Sequence of chain 1.A:
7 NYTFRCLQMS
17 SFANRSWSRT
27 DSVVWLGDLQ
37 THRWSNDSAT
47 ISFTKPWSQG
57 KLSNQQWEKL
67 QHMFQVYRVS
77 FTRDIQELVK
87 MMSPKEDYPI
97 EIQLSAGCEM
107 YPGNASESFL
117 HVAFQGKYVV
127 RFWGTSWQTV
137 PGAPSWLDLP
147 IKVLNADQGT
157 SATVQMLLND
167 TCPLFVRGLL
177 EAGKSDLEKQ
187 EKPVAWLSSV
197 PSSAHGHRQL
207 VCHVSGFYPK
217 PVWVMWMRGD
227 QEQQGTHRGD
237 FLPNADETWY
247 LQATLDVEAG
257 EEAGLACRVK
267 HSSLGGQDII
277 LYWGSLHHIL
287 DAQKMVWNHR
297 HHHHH

Binding-site contacts:
Ligand atom C7 contacts residue ASN20 of chain 1.A at 3.8 Å.
Ligand atom N2 contacts residue ASN20 of chain 1.A at 2.8 Å (h-bond).
Ligand atom C1 contacts residue ASN20 of chain 1.A at 1.4 Å.
Ligand atom O5 contacts residue ASN20 of chain 1.A at 2.4 Å (h-bond).
Ligand atom C5 contacts residue TRP23 of chain 1.A at 4.2 Å (hydrophobic).
Ligand atom C3 contacts residue ASN20 of chain 1.A at 3.7 Å.
Ligand atom O5 contacts residue TRP23 of chain 1.A at 3.6 Å.
Ligand atom C2 contacts residue ASN20 of chain 1.A at 2.4 Å.
Ligand atom O6 contacts residue ALA19 of chain 1.A at 3.6 Å.
Ligand atom C1 contacts residue TRP23 of chain 1.A at 3.9 Å (hydrophobic).
Ligand atom C5 contacts residue ASN20 of chain 1.A at 3.7 Å.
Ligand atom O6 contacts residue TRP23 of chain 1.A at 4.5 Å.
Ligand atom O7 contacts residue ASN20 of chain 1.A at 4.2 Å.
Ligand atom C4 contacts residue ASN20 of chain 1.A at 4.2 Å.
Ligand atom C6 contacts residue TRP23 of chain 1.A at 4.3 Å (hydrophobic).
Ligand atom O5 contacts residue ALA19 of chain 1.A at 3.8 Å.

This protein binds this small molecule.
Small molecule (SMILES): CC(=O)N[C@@H]1[C@@H](O)[C@H](O)[C@@H](CO)O[C@H]1O